Sequence of chain 1.A:
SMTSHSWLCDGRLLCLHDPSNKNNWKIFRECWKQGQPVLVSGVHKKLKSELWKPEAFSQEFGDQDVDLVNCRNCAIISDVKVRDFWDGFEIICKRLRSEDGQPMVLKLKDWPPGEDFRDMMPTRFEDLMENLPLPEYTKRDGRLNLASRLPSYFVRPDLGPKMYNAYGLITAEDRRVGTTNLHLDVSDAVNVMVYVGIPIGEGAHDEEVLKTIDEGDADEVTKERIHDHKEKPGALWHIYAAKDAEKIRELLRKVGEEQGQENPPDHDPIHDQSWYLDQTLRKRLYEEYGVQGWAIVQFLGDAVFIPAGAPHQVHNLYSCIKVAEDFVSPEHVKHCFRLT

The small molecule below binds the protein below.
Small molecule (SMILES): C[C@H]1CC[C@@H](NCc2ccc3c(c2)OCO3)C1

Binding-site contacts:
Ligand atom C01 contacts residue CYS357 of chain 1.A at 3.9 Å (hydrophobic).
Ligand atom C01 contacts residue VAL176 of chain 1.A at 3.7 Å (hydrophobic).
Ligand atom C15 contacts residue HIS356 of chain 1.A at 3.8 Å.
Ligand atom C01 contacts residue PHE358 of chain 1.A at 3.9 Å (hydrophobic).
Ligand atom C17 contacts residue VAL207 of chain 1.A at 4.1 Å (hydrophobic).
Ligand atom C04 contacts residue THR361 of chain 1.A at 4.3 Å.
Ligand atom C02 contacts residue PHE358 of chain 1.A at 4.1 Å (hydrophobic).
Ligand atom C05 contacts residue HIS356 of chain 1.A at 4.4 Å.
Ligand atom C17 contacts residue PHE358 of chain 1.A at 4.4 Å (hydrophobic).
Ligand atom O14 contacts residue HIS356 of chain 1.A at 4.2 Å.
Ligand atom C03 contacts residue ARG359 of chain 1.A at 4.4 Å.
Ligand atom C01 contacts residue HIS356 of chain 1.A at 4.3 Å.
Ligand atom C17 contacts residue HIS356 of chain 1.A at 3.5 Å.
Ligand atom C03 contacts residue PHE358 of chain 1.A at 3.4 Å (hydrophobic).
Ligand atom N06 contacts residue HIS356 of chain 1.A at 4.0 Å.
Ligand atom O14 contacts residue ALA263 of chain 1.A at 3.8 Å.
Ligand atom C15 contacts residue ALA263 of chain 1.A at 4.0 Å (hydrophobic).
Ligand atom C10 contacts residue HIS356 of chain 1.A at 4.4 Å.
Ligand atom O16 contacts residue HIS356 of chain 1.A at 3.8 Å.
Ligand atom C11 contacts residue HIS356 of chain 1.A at 4.0 Å.
Ligand atom C04 contacts residue PHE358 of chain 1.A at 4.2 Å (hydrophobic).
Ligand atom C02 contacts residue HIS356 of chain 1.A at 4.4 Å.
Ligand atom C12 contacts residue HIS356 of chain 1.A at 4.2 Å.
Ligand atom C15 contacts residue LYS264 of chain 1.A at 4.4 Å.